Binding-site contacts:
Ligand atom C7 contacts residue TYR128 of chain 1.B at 3.9 Å (hydrophobic).
Ligand atom C7 contacts residue ASN129 of chain 1.B at 3.4 Å.
Ligand atom C6 contacts residue ASP165 of chain 1.B at 3.7 Å.
Ligand atom O3 contacts residue PHE134 of chain 1.B at 3.4 Å.
Ligand atom C4 contacts residue ARG132 of chain 1.B at 3.7 Å.
Ligand atom O3 contacts residue ARG132 of chain 1.B at 2.8 Å (salt-bridge).
Ligand atom C8 contacts residue ASN129 of chain 1.B at 4.5 Å.
Ligand atom C1 contacts residue ASN129 of chain 1.B at 1.4 Å.
Ligand atom C2 contacts residue ASN129 of chain 1.B at 2.4 Å.
Ligand atom O5 contacts residue ASP165 of chain 1.B at 3.5 Å.
Ligand atom N2 contacts residue ASN129 of chain 1.B at 2.9 Å (h-bond).
Ligand atom O4 contacts residue ARG132 of chain 1.B at 3.5 Å (salt-bridge).
Ligand atom O7 contacts residue TYR128 of chain 1.B at 3.5 Å (h-bond).
Ligand atom C4 contacts residue ASP165 of chain 1.B at 3.9 Å.
Ligand atom C4 contacts residue ASN129 of chain 1.B at 4.2 Å.
Ligand atom C3 contacts residue ARG132 of chain 1.B at 3.8 Å.
Ligand atom C5 contacts residue ASP165 of chain 1.B at 3.9 Å.
Ligand atom O2 contacts residue GLY164 of chain 1.B at 3.2 Å.
Ligand atom O6 contacts residue ASP165 of chain 1.B at 4.2 Å.
Ligand atom C2 contacts residue ASP165 of chain 1.B at 4.3 Å.
Ligand atom C2 contacts residue GLY164 of chain 1.B at 4.5 Å.
Ligand atom O5 contacts residue ASN129 of chain 1.B at 2.4 Å (h-bond).
Ligand atom O7 contacts residue ASN129 of chain 1.B at 3.5 Å (h-bond).
Ligand atom C3 contacts residue ASN129 of chain 1.B at 3.8 Å.
Ligand atom C5 contacts residue ASN129 of chain 1.B at 3.7 Å.
Ligand atom O2 contacts residue ASP165 of chain 1.B at 3.8 Å.
Ligand atom C8 contacts residue TYR128 of chain 1.B at 3.4 Å (hydrophobic).

This protein binds this small molecule.
Small molecule (SMILES): CC(=O)N[C@H]1CO[C@H](CO[C@@H]2O[C@@H](C)[C@@H](O)[C@@H](O)[C@@H]2O)[C@@H](O)[C@@H]1O

Sequence of chain 1.B:
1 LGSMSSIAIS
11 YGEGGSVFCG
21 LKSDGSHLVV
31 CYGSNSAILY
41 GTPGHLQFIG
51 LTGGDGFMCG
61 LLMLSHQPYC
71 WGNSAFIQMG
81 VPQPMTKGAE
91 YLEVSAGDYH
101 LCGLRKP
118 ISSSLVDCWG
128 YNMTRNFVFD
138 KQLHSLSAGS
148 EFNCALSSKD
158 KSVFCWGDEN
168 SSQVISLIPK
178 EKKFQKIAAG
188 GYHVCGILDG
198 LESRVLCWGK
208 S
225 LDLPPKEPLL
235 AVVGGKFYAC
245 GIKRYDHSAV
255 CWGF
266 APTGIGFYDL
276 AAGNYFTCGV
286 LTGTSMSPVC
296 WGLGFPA